This protein binds this small molecule.
Small molecule (SMILES): N[C@@H](CO)C(=O)O

Binding-site contacts:
Ligand atom OXT contacts residue ARG98 of chain 1.B at 2.7 Å (salt-bridge).
Ligand atom O contacts residue GLY1 of chain 1.F at 0.3 Å (h-bond).
Ligand atom N contacts residue GLY1 of chain 1.F at 0.6 Å (h-bond).
Ligand atom O contacts residue ARG144 of chain 1.B at 3.4 Å.
Ligand atom OXT contacts residue HIS145 of chain 1.B at 4.0 Å.
Ligand atom CA contacts residue GLU188 of chain 1.B at 3.0 Å.
Ligand atom C contacts residue GLU188 of chain 1.B at 4.0 Å.
Ligand atom CB contacts residue GLU17 of chain 1.B at 3.4 Å.
Ligand atom OG contacts residue GLU17 of chain 1.B at 2.5 Å (salt-bridge).
Ligand atom OG contacts residue GLU188 of chain 1.B at 3.0 Å (salt-bridge).
Ligand atom O contacts residue PHE63 of chain 1.B at 3.2 Å.
Ligand atom CA contacts residue SER93 of chain 1.B at 3.5 Å.
Ligand atom CA contacts residue PHE63 of chain 1.B at 3.9 Å (hydrophobic).
Ligand atom CB contacts residue GLU188 of chain 1.B at 3.8 Å.
Ligand atom N contacts residue SER93 of chain 1.B at 2.7 Å (h-bond).
Ligand atom CA contacts residue ASP91 of chain 1.B at 4.0 Å.
Ligand atom N contacts residue TYR214 of chain 1.B at 3.7 Å.
Ligand atom CA contacts residue HIS145 of chain 1.B at 3.9 Å.
Ligand atom OXT contacts residue GLY1 of chain 1.F at 0.4 Å (h-bond).
Ligand atom CA contacts residue GLY1 of chain 1.F at 0.5 Å.
Ligand atom OG contacts residue GLY1 of chain 1.F at 2.1 Å.
Ligand atom O contacts residue ARG98 of chain 1.B at 2.8 Å (salt-bridge).
Ligand atom N contacts residue ASP91 of chain 1.B at 2.9 Å (salt-bridge).
Ligand atom OXT contacts residue ASP91 of chain 1.B at 3.7 Å.
Ligand atom C contacts residue HIS145 of chain 1.B at 3.6 Å.
Ligand atom OG contacts residue ARG144 of chain 1.B at 1.9 Å (salt-bridge).
Ligand atom OG contacts residue ASP91 of chain 1.B at 3.8 Å.
Ligand atom CB contacts residue GLY1 of chain 1.F at 1.1 Å.
Ligand atom O contacts residue HIS145 of chain 1.B at 3.0 Å (h-bond).
Ligand atom C contacts residue PHE63 of chain 1.B at 3.2 Å (hydrophobic).
Ligand atom C contacts residue SER93 of chain 1.B at 3.8 Å.
Ligand atom C contacts residue GLY1 of chain 1.F at 0.2 Å.
Ligand atom N contacts residue GLU188 of chain 1.B at 2.7 Å (salt-bridge).
Ligand atom CB contacts residue PHE63 of chain 1.B at 3.5 Å (hydrophobic).
Ligand atom OXT contacts residue LEU92 of chain 1.B at 3.6 Å.
Ligand atom CB contacts residue ARG144 of chain 1.B at 2.7 Å.
Ligand atom OXT contacts residue SER93 of chain 1.B at 3.1 Å (h-bond).
Ligand atom CA contacts residue ARG144 of chain 1.B at 4.0 Å.
Ligand atom C contacts residue ARG98 of chain 1.B at 3.5 Å.
Ligand atom OXT contacts residue PHE63 of chain 1.B at 3.3 Å.

Sequence of chain 1.B:
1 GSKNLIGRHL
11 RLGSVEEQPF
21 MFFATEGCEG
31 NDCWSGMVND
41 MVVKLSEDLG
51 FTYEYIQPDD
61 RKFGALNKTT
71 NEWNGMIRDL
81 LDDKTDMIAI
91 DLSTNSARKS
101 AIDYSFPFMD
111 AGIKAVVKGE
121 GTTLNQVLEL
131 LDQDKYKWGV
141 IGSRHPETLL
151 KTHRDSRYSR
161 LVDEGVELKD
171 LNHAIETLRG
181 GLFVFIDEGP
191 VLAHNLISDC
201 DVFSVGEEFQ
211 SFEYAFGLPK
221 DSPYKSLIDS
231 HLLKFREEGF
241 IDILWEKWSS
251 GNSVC